A protein and the small-molecule ligand that binds it are described below.
Small molecule (SMILES): Nc1nc2c(ncn2[C@@H]2O[C@@H]3CO[P](=O)(O)O[C@H]4[C@@H](O)[C@H](n5cnc6c(=O)[nH]c(N)nc65)O[C@@H]4CO[P](=O)(O)O[C@H]3[C@H]2O)c(=O)[nH]1

Sequence of chain 1.A:
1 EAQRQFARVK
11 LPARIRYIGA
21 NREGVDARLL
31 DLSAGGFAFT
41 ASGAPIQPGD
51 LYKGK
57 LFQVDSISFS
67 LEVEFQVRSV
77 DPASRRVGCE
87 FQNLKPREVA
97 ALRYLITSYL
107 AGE

Binding-site contacts:
Ligand atom C51 contacts residue C2E1 of chain 1.E at 3.3 Å.
Ligand atom O2P contacts residue ARG4 of chain 1.A at 2.9 Å (salt-bridge).
Ligand atom C8 contacts residue C2E1 of chain 1.E at 3.4 Å.
Ligand atom N21 contacts residue ALA2 of chain 1.A at 3.3 Å (h-bond).
Ligand atom N2 contacts residue C2E1 of chain 1.E at 3.5 Å (h-bond).
Ligand atom C51 contacts residue GLU1 of chain 1.A at 3.4 Å.
Ligand atom C21 contacts residue ALA2 of chain 1.A at 3.4 Å (hydrophobic).
Ligand atom O4' contacts residue ARG82 of chain 1.A at 3.1 Å (salt-bridge).
Ligand atom C2A contacts residue C2E1 of chain 1.E at 3.3 Å.
Ligand atom C1' contacts residue ARG82 of chain 1.A at 3.3 Å.
Ligand atom O21 contacts residue C2E1 of chain 1.E at 2.5 Å (h-bond).
Ligand atom N9 contacts residue ARG82 of chain 1.A at 3.0 Å (salt-bridge).
Ligand atom C21 contacts residue C2E1 of chain 1.E at 3.6 Å.
Ligand atom C61 contacts residue ALA2 of chain 1.A at 3.6 Å (hydrophobic).
Ligand atom N91 contacts residue GLU1 of chain 1.A at 3.6 Å.
Ligand atom C4 contacts residue ARG82 of chain 1.A at 3.5 Å.
Ligand atom O61 contacts residue GLU1 of chain 1.A at 3.5 Å.
Ligand atom N2 contacts residue SER75 of chain 1.A at 3.4 Å.
Ligand atom O6 contacts residue ARG8 of chain 1.A at 2.8 Å (salt-bridge).
Ligand atom O61 contacts residue ALA2 of chain 1.A at 2.9 Å (h-bond).
Ligand atom C61 contacts residue C2E1 of chain 1.E at 3.4 Å.
Ligand atom O6 contacts residue C2E1 of chain 1.E at 3.2 Å.
Ligand atom O61 contacts residue C2E1 of chain 1.E at 3.4 Å.
Ligand atom C81 contacts residue C2E1 of chain 1.E at 3.5 Å.
Ligand atom N71 contacts residue C2E1 of chain 1.E at 3.2 Å (h-bond).
Ligand atom C41 contacts residue C2E1 of chain 1.E at 3.3 Å.
Ligand atom C8 contacts residue ARG82 of chain 1.A at 3.1 Å.
Ligand atom N91 contacts residue C2E1 of chain 1.E at 3.3 Å (h-bond).
Ligand atom N7 contacts residue C2E1 of chain 1.E at 3.5 Å (h-bond).
Ligand atom C6 contacts residue C2E1 of chain 1.E at 3.5 Å.
Ligand atom N7 contacts residue ARG8 of chain 1.A at 2.8 Å (salt-bridge).
Ligand atom C5 contacts residue C2E1 of chain 1.E at 3.5 Å.
Ligand atom N11 contacts residue ALA2 of chain 1.A at 2.7 Å (h-bond).
Ligand atom N1 contacts residue C2E1 of chain 1.E at 2.7 Å (h-bond).
Ligand atom N31 contacts residue GLU1 of chain 1.A at 3.5 Å (salt-bridge).
Ligand atom N11 contacts residue C2E1 of chain 1.E at 3.4 Å (h-bond).
Ligand atom C2 contacts residue C2E1 of chain 1.E at 3.5 Å.
Ligand atom C41 contacts residue GLU1 of chain 1.A at 3.2 Å.
Ligand atom C3A contacts residue C2E1 of chain 1.E at 3.2 Å.
Ligand atom N21 contacts residue ARG4 of chain 1.A at 3.4 Å (salt-bridge).